Binding-site contacts:
Ligand atom C6 contacts residue ASP83 of chain 1.D at 4.2 Å.
Ligand atom C5 contacts residue SER82 of chain 1.D at 4.3 Å.
Ligand atom C5 contacts residue ASP83 of chain 1.D at 4.2 Å.
Ligand atom C7 contacts residue ASN80 of chain 1.D at 4.2 Å.
Ligand atom N2 contacts residue ASN80 of chain 1.D at 3.0 Å (h-bond).
Ligand atom C3 contacts residue SER82 of chain 1.D at 4.4 Å.
Ligand atom O6 contacts residue ASP83 of chain 1.D at 4.1 Å.
Ligand atom C1 contacts residue ASP83 of chain 1.D at 4.2 Å.
Ligand atom C5 contacts residue ASN80 of chain 1.D at 3.6 Å.
Ligand atom O6 contacts residue ASN80 of chain 1.D at 4.5 Å.
Ligand atom O5 contacts residue ASN80 of chain 1.D at 2.3 Å (h-bond).
Ligand atom N2 contacts residue SER82 of chain 1.D at 4.0 Å.
Ligand atom C2 contacts residue ASN80 of chain 1.D at 2.6 Å.
Ligand atom C3 contacts residue ASN80 of chain 1.D at 3.9 Å.
Ligand atom C2 contacts residue SER82 of chain 1.D at 4.1 Å.
Ligand atom C1 contacts residue ASN80 of chain 1.D at 1.4 Å.
Ligand atom O5 contacts residue SER82 of chain 1.D at 4.0 Å.
Ligand atom C1 contacts residue SER82 of chain 1.D at 3.2 Å.
Ligand atom O5 contacts residue ASP83 of chain 1.D at 3.7 Å.
Ligand atom C4 contacts residue ASN80 of chain 1.D at 4.2 Å.

A small-molecule ligand and the protein it binds are described below.
Small molecule (SMILES): CC(=O)N[C@@H]1[C@@H](O)[C@H](O)[C@@H](CO)O[C@H]1O

Sequence of chain 1.D:
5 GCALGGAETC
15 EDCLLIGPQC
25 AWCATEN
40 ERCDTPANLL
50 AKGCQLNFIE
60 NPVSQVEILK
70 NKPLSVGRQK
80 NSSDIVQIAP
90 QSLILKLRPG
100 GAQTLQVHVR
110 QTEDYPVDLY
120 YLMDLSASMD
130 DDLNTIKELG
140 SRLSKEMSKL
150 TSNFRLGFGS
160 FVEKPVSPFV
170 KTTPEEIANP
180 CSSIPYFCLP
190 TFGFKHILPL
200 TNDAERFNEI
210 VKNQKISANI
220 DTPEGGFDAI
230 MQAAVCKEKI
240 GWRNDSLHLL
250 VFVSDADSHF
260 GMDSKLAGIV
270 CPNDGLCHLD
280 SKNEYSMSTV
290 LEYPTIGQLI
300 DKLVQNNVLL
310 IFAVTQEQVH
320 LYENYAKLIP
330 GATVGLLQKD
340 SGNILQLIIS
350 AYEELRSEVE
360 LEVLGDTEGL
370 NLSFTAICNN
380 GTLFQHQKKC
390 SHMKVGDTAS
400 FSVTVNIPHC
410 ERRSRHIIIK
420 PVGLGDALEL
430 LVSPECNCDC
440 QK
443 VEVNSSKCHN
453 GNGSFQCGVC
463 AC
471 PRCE